Binding-site contacts:
Ligand atom C12 contacts residue ASN47 of chain 2.A at 3.9 Å.
Ligand atom O26 contacts residue 0AW1 of chain 2.D at 3.9 Å.
Ligand atom C21 contacts residue 0AW1 of chain 2.D at 4.0 Å.
Ligand atom C19 contacts residue 0AW1 of chain 2.D at 3.5 Å.
Ligand atom C14 contacts residue 0AW1 of chain 2.D at 3.4 Å.
Ligand atom C20 contacts residue 0AW1 of chain 2.D at 3.9 Å.
Ligand atom C23 contacts residue 0AW1 of chain 2.D at 3.4 Å.
Ligand atom C25 contacts residue ASN47 of chain 2.A at 3.7 Å.
Ligand atom C12 contacts residue 0AW1 of chain 2.D at 3.7 Å.
Ligand atom C14 contacts residue ASN47 of chain 2.A at 3.7 Å.
Ligand atom C17 contacts residue 0AW1 of chain 2.D at 3.4 Å.
Ligand atom C10 contacts residue 0AW1 of chain 2.D at 3.5 Å.
Ligand atom N15 contacts residue 0AW1 of chain 2.D at 3.3 Å.
Ligand atom C05 contacts residue GLU44 of chain 2.A at 4.0 Å.
Ligand atom N01 contacts residue GLU19 of chain 2.A at 2.7 Å (salt-bridge).
Ligand atom C24 contacts residue 0AW1 of chain 2.D at 3.5 Å.
Ligand atom C21 contacts residue ILE224 of chain 2.A at 3.9 Å (hydrophobic).
Ligand atom C10 contacts residue GLU44 of chain 2.A at 3.8 Å.
Ligand atom C25 contacts residue 0AW1 of chain 2.D at 3.2 Å.
Ligand atom C09 contacts residue GLU44 of chain 2.A at 3.6 Å.
Ligand atom C08 contacts residue GLU44 of chain 2.A at 3.6 Å.
Ligand atom C11 contacts residue 0AW1 of chain 2.D at 3.8 Å.
Ligand atom C02 contacts residue GLU19 of chain 2.A at 3.6 Å.
Ligand atom C18 contacts residue 0AW1 of chain 2.D at 3.7 Å.
Ligand atom C20 contacts residue LEU223 of chain 2.A at 3.3 Å (hydrophobic).
Ligand atom S27 contacts residue ASN47 of chain 2.A at 3.8 Å.
Ligand atom C13 contacts residue ASN47 of chain 2.A at 3.7 Å.
Ligand atom C12 contacts residue GLU44 of chain 2.A at 3.6 Å.
Ligand atom O22 contacts residue 0AW1 of chain 2.D at 4.0 Å.
Ligand atom C16 contacts residue 0AW1 of chain 2.D at 3.6 Å.
Ligand atom C11 contacts residue CSO43 of chain 2.A at 3.8 Å.
Ligand atom C11 contacts residue GLU44 of chain 2.A at 3.8 Å.
Ligand atom N01 contacts residue LEU48 of chain 2.A at 3.4 Å.
Ligand atom C04 contacts residue ASN47 of chain 2.A at 4.1 Å.
Ligand atom N03 contacts residue VAL51 of chain 2.A at 3.9 Å.
Ligand atom C12 contacts residue CSO43 of chain 2.A at 4.0 Å.
Ligand atom N03 contacts residue GLU19 of chain 2.A at 2.9 Å (salt-bridge).
Ligand atom C21 contacts residue LEU223 of chain 2.A at 3.8 Å (hydrophobic).
Ligand atom C07 contacts residue GLU44 of chain 2.A at 3.9 Å.
Ligand atom N15 contacts residue ASN47 of chain 2.A at 3.2 Å (h-bond).

This small molecule binds to this protein.
Small molecule (SMILES): [H]/N=C(\N)c1cc(-c2ccccc2)c(CNC(=O)c2ccc3c(c2)CCO3)s1

Sequence of chain 2.A:
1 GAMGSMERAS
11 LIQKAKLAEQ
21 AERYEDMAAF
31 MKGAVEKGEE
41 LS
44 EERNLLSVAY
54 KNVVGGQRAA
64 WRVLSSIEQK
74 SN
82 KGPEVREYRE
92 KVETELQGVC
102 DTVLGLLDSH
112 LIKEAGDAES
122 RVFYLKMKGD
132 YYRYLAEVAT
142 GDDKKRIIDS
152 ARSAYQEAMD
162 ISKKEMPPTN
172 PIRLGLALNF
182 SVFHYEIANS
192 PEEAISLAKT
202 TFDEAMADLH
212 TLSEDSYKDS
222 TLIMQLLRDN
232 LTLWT